Binding-site contacts:
Ligand atom CA contacts residue LEU257 of chain 1.M at 3.4 Å (hydrophobic).
Ligand atom CA contacts residue GLU203 of chain 1.M at 3.4 Å.
Ligand atom C contacts residue MN1 of chain 1.OA at 3.0 Å.
Ligand atom NB contacts residue MN1 of chain 1.OA at 2.4 Å.
Ligand atom CA contacts residue MET191 of chain 1.M at 3.7 Å (hydrophobic).
Ligand atom OXT contacts residue LYS259 of chain 1.M at 3.0 Å (salt-bridge).
Ligand atom CG contacts residue GLU203 of chain 1.M at 3.8 Å.
Ligand atom NE contacts residue MET237 of chain 1.M at 3.8 Å.
Ligand atom O contacts residue HIS205 of chain 1.M at 3.3 Å (h-bond).
Ligand atom OE contacts residue TYR255 of chain 1.M at 2.8 Å (h-bond).
Ligand atom OE contacts residue TYR220 of chain 1.M at 4.1 Å.
Ligand atom CG contacts residue LEU257 of chain 1.M at 4.0 Å (hydrophobic).
Ligand atom OE contacts residue LEU199 of chain 1.M at 4.1 Å.
Ligand atom NB contacts residue LEU257 of chain 1.M at 3.5 Å.
Ligand atom CA contacts residue MN1 of chain 1.OA at 3.2 Å.
Ligand atom C contacts residue LYS259 of chain 1.M at 3.9 Å.
Ligand atom NB contacts residue GLU203 of chain 1.M at 3.2 Å (salt-bridge).
Ligand atom CG contacts residue TYR255 of chain 1.M at 3.7 Å (hydrophobic).
Ligand atom CG contacts residue MN1 of chain 1.OA at 3.3 Å.
Ligand atom CG contacts residue TYR220 of chain 1.M at 3.9 Å (hydrophobic).
Ligand atom N contacts residue MET191 of chain 1.M at 3.4 Å.
Ligand atom O contacts residue HIS209 of chain 1.M at 3.1 Å (h-bond).
Ligand atom C contacts residue HIS209 of chain 1.M at 4.1 Å.
Ligand atom CG contacts residue GLN243 of chain 1.M at 3.8 Å.
Ligand atom NE contacts residue TYR255 of chain 1.M at 4.0 Å.
Ligand atom NB contacts residue GLN243 of chain 1.M at 3.9 Å.
Ligand atom C contacts residue GLU203 of chain 1.M at 3.4 Å.
Ligand atom NE contacts residue GLN243 of chain 1.M at 2.8 Å (h-bond).
Ligand atom NB contacts residue HIS209 of chain 1.M at 3.8 Å.
Ligand atom O contacts residue LYS259 of chain 1.M at 3.9 Å.
Ligand atom NE contacts residue TYR220 of chain 1.M at 2.9 Å (h-bond).
Ligand atom N contacts residue GLU203 of chain 1.M at 2.7 Å (salt-bridge).
Ligand atom OXT contacts residue HIS189 of chain 1.M at 4.0 Å.
Ligand atom N contacts residue MN1 of chain 1.OA at 4.1 Å.
Ligand atom O contacts residue MN1 of chain 1.OA at 2.2 Å.
Ligand atom O contacts residue GLU203 of chain 1.M at 2.8 Å (salt-bridge).
Ligand atom NE contacts residue MN1 of chain 1.OA at 3.4 Å.
Ligand atom OE contacts residue GLU203 of chain 1.M at 4.0 Å.
Ligand atom C contacts residue LEU257 of chain 1.M at 4.1 Å (hydrophobic).
Ligand atom OE contacts residue MET191 of chain 1.M at 3.2 Å.

A protein and the small-molecule ligand that binds it are described below.
Small molecule (SMILES): NC(=O)N[C@H](N)C(=O)O

Sequence of chain 1.M:
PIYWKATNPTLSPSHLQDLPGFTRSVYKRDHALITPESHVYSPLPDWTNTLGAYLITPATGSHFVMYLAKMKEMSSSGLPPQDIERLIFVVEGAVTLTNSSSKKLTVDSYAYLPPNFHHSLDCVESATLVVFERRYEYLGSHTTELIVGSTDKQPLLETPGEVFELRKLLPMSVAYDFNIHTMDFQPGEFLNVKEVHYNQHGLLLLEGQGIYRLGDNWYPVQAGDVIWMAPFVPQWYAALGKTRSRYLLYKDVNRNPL